Binding-site contacts:
Ligand atom NAQ contacts residue GLY148 of chain 1.A at 3.3 Å (h-bond).
Ligand atom NAN contacts residue LEU120 of chain 1.A at 2.9 Å (h-bond).
Ligand atom NAQ contacts residue TRP147 of chain 1.A at 3.5 Å.
Ligand atom NAA contacts residue HIS87 of chain 1.A at 4.0 Å.
Ligand atom CAP contacts residue PRO149 of chain 1.A at 3.7 Å (hydrophobic).
Ligand atom CAS contacts residue PRO149 of chain 1.A at 3.3 Å (hydrophobic).
Ligand atom CAL contacts residue LEU120 of chain 1.A at 3.5 Å (hydrophobic).
Ligand atom NAT contacts residue GLY148 of chain 1.A at 3.5 Å (h-bond).
Ligand atom NAR contacts residue TRP147 of chain 1.A at 3.9 Å.
Ligand atom NAN contacts residue GLY122 of chain 1.A at 3.2 Å (h-bond).
Ligand atom NAU contacts residue GLY148 of chain 1.A at 3.7 Å.
Ligand atom CAD contacts residue TRP147 of chain 1.A at 4.0 Å (hydrophobic).
Ligand atom NAK contacts residue LEU120 of chain 1.A at 3.5 Å (h-bond).
Ligand atom CAS contacts residue SER146 of chain 1.A at 4.0 Å.
Ligand atom NAR contacts residue GLY148 of chain 1.A at 3.2 Å (h-bond).
Ligand atom NAU contacts residue ASP151 of chain 1.A at 3.2 Å (salt-bridge).
Ligand atom CAC contacts residue TRP147 of chain 1.A at 3.8 Å (hydrophobic).
Ligand atom NAR contacts residue PRO149 of chain 1.A at 2.9 Å (h-bond).
Ligand atom NAQ contacts residue PRO149 of chain 1.A at 4.0 Å.
Ligand atom NAQ contacts residue SER146 of chain 1.A at 3.6 Å (h-bond).
Ligand atom CAH contacts residue LEU120 of chain 1.A at 4.0 Å (hydrophobic).
Ligand atom NAA contacts residue SER146 of chain 1.A at 3.8 Å.
Ligand atom CAO contacts residue GLY148 of chain 1.A at 3.6 Å.
Ligand atom NAR contacts residue ASP151 of chain 1.A at 3.9 Å.
Ligand atom NAM contacts residue VAL124 of chain 1.A at 3.5 Å.
Ligand atom NAT contacts residue ASP199 of chain 1.A at 4.0 Å.
Ligand atom NAU contacts residue ASP199 of chain 1.A at 2.9 Å (salt-bridge).
Ligand atom NAT contacts residue TRP147 of chain 1.A at 3.3 Å.
Ligand atom NAN contacts residue VAL124 of chain 1.A at 3.7 Å.
Ligand atom CAL contacts residue VAL124 of chain 1.A at 3.7 Å (hydrophobic).
Ligand atom CAG contacts residue LEU120 of chain 1.A at 3.8 Å (hydrophobic).
Ligand atom CAS contacts residue TRP147 of chain 1.A at 3.7 Å (hydrophobic).
Ligand atom CAS contacts residue GLY148 of chain 1.A at 3.5 Å.
Ligand atom CAC contacts residue SER146 of chain 1.A at 3.5 Å.
Ligand atom CAI contacts residue LEU120 of chain 1.A at 4.0 Å (hydrophobic).
Ligand atom CAS contacts residue ASP199 of chain 1.A at 3.9 Å.
Ligand atom CAP contacts residue GLY148 of chain 1.A at 3.3 Å.
Ligand atom NAT contacts residue SER146 of chain 1.A at 2.8 Å (h-bond).
Ligand atom NAU contacts residue PRO149 of chain 1.A at 2.9 Å (h-bond).
Ligand atom CAS contacts residue ASP151 of chain 1.A at 3.8 Å.

The small molecule below binds the protein below.
Small molecule (SMILES): C/C(=N\NC(N)=[NH2+])c1cc(N)cc(/C(C)=N/NC(N)=[NH2+])c1

Sequence of chain 1.A:
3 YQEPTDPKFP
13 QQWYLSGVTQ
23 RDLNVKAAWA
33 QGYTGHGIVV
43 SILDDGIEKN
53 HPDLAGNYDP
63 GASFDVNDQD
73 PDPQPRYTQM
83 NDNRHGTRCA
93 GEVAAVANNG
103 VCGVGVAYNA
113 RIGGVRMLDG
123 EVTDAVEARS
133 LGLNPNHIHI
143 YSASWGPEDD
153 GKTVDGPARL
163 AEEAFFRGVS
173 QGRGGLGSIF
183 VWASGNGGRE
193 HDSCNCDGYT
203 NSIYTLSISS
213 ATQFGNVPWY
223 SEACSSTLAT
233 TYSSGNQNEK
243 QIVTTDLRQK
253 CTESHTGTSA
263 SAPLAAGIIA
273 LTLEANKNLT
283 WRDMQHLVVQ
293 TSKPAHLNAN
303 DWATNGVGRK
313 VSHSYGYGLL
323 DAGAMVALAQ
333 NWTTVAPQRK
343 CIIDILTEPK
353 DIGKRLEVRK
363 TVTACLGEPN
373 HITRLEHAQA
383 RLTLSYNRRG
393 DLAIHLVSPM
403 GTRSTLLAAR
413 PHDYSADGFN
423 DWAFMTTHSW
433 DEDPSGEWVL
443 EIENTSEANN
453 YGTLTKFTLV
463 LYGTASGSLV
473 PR